Sequence of chain 1.C:
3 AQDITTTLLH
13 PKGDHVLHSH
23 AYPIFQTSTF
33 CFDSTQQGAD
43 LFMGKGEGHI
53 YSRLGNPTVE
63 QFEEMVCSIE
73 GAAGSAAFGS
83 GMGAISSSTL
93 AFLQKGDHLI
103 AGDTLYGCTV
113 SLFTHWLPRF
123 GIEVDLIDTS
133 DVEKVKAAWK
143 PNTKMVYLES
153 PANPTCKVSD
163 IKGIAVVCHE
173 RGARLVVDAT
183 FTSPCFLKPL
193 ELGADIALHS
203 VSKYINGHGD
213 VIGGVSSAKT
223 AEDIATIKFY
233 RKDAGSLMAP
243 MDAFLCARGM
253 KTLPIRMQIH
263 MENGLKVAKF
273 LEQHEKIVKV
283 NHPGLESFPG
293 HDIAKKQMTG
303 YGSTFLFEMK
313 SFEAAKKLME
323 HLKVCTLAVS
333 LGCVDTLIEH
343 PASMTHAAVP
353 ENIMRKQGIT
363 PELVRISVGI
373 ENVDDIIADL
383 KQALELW

Binding-site contacts:
Ligand atom CA contacts residue LYS205 of chain 1.B at 3.6 Å.
Ligand atom C6 contacts residue ASP180 of chain 1.B at 3.6 Å.
Ligand atom P contacts residue TYR53 of chain 1.C at 3.6 Å.
Ligand atom OP4 contacts residue GLY83 of chain 1.B at 3.4 Å.
Ligand atom OP3 contacts residue MET84 of chain 1.B at 2.9 Å (h-bond).
Ligand atom P contacts residue GLY83 of chain 1.B at 3.3 Å.
Ligand atom O3 contacts residue ASN155 of chain 1.B at 2.6 Å (h-bond).
Ligand atom O1 contacts residue ASN155 of chain 1.B at 3.0 Å (h-bond).
Ligand atom OP2 contacts residue ARG55 of chain 1.C at 2.9 Å (salt-bridge).
Ligand atom N contacts residue TYR108 of chain 1.B at 3.4 Å.
Ligand atom C5A contacts residue TYR108 of chain 1.B at 3.6 Å (hydrophobic).
Ligand atom O1 contacts residue THR347 of chain 1.B at 3.5 Å.
Ligand atom OP3 contacts residue ARG55 of chain 1.C at 2.8 Å (salt-bridge).
Ligand atom C2A contacts residue ASP180 of chain 1.B at 3.6 Å.
Ligand atom C contacts residue THR347 of chain 1.B at 3.6 Å.
Ligand atom C4A contacts residue TYR108 of chain 1.B at 3.6 Å (hydrophobic).
Ligand atom OP2 contacts residue TYR53 of chain 1.C at 2.6 Å (h-bond).
Ligand atom CA contacts residue TYR108 of chain 1.B at 3.4 Å (hydrophobic).
Ligand atom CB contacts residue TYR108 of chain 1.B at 3.5 Å (hydrophobic).
Ligand atom OP1 contacts residue TYR53 of chain 1.C at 3.6 Å (h-bond).
Ligand atom OP1 contacts residue SER202 of chain 1.B at 2.9 Å (h-bond).
Ligand atom OP3 contacts residue SER82 of chain 1.B at 3.4 Å.
Ligand atom OP1 contacts residue GLY83 of chain 1.B at 2.9 Å (h-bond).
Ligand atom O2 contacts residue THR347 of chain 1.B at 3.5 Å.
Ligand atom O2 contacts residue SER332 of chain 1.B at 2.7 Å (h-bond).
Ligand atom C contacts residue ARG367 of chain 1.B at 3.5 Å.
Ligand atom P contacts residue ARG55 of chain 1.C at 3.6 Å.
Ligand atom C4 contacts residue TYR108 of chain 1.B at 3.5 Å (hydrophobic).
Ligand atom N1 contacts residue ASP180 of chain 1.B at 2.7 Å (salt-bridge).
Ligand atom C2 contacts residue ASP180 of chain 1.B at 3.6 Å.
Ligand atom C5 contacts residue TYR108 of chain 1.B at 3.4 Å (hydrophobic).
Ligand atom OP3 contacts residue GLY83 of chain 1.B at 2.9 Å (h-bond).
Ligand atom C4A contacts residue LYS205 of chain 1.B at 3.6 Å.
Ligand atom CG contacts residue TYR53 of chain 1.C at 3.6 Å (hydrophobic).
Ligand atom OP4 contacts residue SER202 of chain 1.B at 3.1 Å (h-bond).
Ligand atom CB contacts residue LYS205 of chain 1.B at 3.4 Å.
Ligand atom P contacts residue SER202 of chain 1.B at 3.6 Å.
Ligand atom O1 contacts residue ARG367 of chain 1.B at 2.8 Å (salt-bridge).
Ligand atom O2 contacts residue ARG367 of chain 1.B at 2.8 Å (salt-bridge).
Ligand atom OP1 contacts residue SER204 of chain 1.B at 2.7 Å (h-bond).

This small molecule binds to this protein.
Small molecule (SMILES): C/C=C(/N=C/c1c(COP(=O)(O)O)cnc(C)c1O)C(=O)O

Sequence of chain 1.B:
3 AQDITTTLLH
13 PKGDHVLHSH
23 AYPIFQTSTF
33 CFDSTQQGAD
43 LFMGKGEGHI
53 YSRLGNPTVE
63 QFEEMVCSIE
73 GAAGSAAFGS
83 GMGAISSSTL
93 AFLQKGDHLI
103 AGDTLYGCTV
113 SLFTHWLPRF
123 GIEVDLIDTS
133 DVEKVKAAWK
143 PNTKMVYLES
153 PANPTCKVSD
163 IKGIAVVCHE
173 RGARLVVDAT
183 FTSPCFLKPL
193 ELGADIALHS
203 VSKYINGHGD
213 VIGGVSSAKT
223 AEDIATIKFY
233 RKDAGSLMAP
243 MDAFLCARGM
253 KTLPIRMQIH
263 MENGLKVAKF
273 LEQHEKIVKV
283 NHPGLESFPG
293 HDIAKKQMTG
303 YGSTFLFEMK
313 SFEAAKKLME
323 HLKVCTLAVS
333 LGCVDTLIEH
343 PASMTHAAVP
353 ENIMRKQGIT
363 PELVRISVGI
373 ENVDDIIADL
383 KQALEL